Binding-site contacts:
Ligand atom N6 contacts residue TYR50 of chain 42.D at 4.2 Å.
Ligand atom N6 contacts residue TRP47 of chain 42.D at 3.8 Å.
Ligand atom C6 contacts residue TRP47 of chain 42.D at 3.9 Å (hydrophobic).
Ligand atom C1' contacts residue TRP47 of chain 42.D at 4.3 Å (hydrophobic).
Ligand atom OP2 contacts residue VAL178 of chain 42.E at 4.5 Å.
Ligand atom C6 contacts residue THR48 of chain 42.D at 4.2 Å.
Ligand atom N1 contacts residue TRP47 of chain 42.D at 4.3 Å.
Ligand atom O4' contacts residue TRP47 of chain 42.D at 4.1 Å.
Ligand atom OP2 contacts residue GLY49 of chain 42.E at 4.2 Å.
Ligand atom N1 contacts residue THR48 of chain 42.D at 4.0 Å.
Ligand atom C5 contacts residue TRP47 of chain 42.D at 3.8 Å (hydrophobic).
Ligand atom C8 contacts residue TRP47 of chain 42.D at 3.8 Å (hydrophobic).
Ligand atom N9 contacts residue TRP47 of chain 42.D at 3.9 Å.
Ligand atom C2 contacts residue TRP47 of chain 42.D at 4.2 Å (hydrophobic).
Ligand atom C4 contacts residue TRP47 of chain 42.D at 3.9 Å (hydrophobic).
Ligand atom N3 contacts residue TRP47 of chain 42.D at 4.1 Å.
Ligand atom C5' contacts residue VAL178 of chain 42.E at 4.5 Å (hydrophobic).
Ligand atom O4' contacts residue LYS143 of chain 42.D at 4.1 Å.
Ligand atom N7 contacts residue TRP47 of chain 42.D at 3.7 Å.
Ligand atom N6 contacts residue THR48 of chain 42.D at 3.3 Å (h-bond).

A protein and the small-molecule ligand that binds it are described below.
Small molecule (SMILES): Nc1ncnc2c1ncn2[C@@H]1O[C@H](COO[C@@H]2C[C@@H](CO[P](=O)(O)O[C@H]3[C@@H](O)[C@H](n4cnc5c(N)ncnc54)O[C@@H]3COP(=O)=O)O[C@H]2n2ccc(=O)[nH]c2=O)[C@@H](OOP(O)OC[C@H]2O[C@@H](n3ccc(=O)[nH]c3=O)[C@H](O)[C@@H]2O)[C@H]1O.Op1oo1

Sequence of chain 42.D:
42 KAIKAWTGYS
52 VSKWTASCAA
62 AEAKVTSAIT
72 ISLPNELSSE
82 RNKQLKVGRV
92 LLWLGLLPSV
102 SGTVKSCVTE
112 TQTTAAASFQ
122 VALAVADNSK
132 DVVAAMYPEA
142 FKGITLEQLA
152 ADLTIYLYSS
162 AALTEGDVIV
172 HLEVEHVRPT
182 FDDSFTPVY

Sequence of chain 42.E:
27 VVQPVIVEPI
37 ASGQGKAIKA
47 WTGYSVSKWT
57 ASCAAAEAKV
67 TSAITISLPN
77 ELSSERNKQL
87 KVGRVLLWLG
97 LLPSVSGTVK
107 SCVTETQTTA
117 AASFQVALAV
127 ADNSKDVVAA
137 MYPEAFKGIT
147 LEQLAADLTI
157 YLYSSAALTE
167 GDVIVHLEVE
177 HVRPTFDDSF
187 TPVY